Sequence of chain 1.D:
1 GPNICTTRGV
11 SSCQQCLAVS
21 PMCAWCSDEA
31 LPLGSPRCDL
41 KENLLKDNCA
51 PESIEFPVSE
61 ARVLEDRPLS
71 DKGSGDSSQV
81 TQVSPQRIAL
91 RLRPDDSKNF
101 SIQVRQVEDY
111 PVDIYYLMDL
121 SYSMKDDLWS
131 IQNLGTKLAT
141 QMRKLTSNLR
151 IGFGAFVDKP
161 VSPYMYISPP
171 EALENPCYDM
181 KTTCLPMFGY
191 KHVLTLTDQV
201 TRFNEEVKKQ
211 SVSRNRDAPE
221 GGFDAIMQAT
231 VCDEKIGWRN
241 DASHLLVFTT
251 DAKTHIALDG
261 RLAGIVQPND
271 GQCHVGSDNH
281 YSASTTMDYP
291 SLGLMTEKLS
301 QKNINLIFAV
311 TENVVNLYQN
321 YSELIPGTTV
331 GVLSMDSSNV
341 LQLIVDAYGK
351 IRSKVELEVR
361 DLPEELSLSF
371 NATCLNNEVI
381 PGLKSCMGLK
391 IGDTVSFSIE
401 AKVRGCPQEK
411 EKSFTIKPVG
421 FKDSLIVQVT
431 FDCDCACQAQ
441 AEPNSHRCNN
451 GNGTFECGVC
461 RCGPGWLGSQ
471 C

Sequence of chain 1.C:
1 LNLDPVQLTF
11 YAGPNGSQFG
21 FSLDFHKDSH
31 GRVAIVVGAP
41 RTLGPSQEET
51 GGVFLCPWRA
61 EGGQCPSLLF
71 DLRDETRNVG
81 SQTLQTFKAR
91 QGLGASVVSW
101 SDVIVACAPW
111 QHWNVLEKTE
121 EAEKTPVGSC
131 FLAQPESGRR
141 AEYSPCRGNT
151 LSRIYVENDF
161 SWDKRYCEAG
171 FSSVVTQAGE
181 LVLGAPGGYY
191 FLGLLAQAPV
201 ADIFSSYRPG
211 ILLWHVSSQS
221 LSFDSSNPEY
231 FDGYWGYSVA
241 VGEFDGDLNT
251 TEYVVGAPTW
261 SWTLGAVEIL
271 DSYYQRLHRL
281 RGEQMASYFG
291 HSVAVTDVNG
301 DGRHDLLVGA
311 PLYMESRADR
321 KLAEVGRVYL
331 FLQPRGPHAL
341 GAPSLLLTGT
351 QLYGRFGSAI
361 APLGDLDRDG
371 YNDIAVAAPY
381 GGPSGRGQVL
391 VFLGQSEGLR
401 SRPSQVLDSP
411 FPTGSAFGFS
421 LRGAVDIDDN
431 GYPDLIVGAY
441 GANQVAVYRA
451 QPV

A small-molecule ligand and the protein it binds are described below.
Small molecule (SMILES): CC(=O)N[C@H]1[C@H](O[C@H]2[C@H](O)[C@@H](NC(C)=O)CO[C@@H]2CO)O[C@H](CO)[C@@H](O[C@@H]2O[C@H](CO)[C@@H](O)[C@H](O[C@@H]3O[C@H](CO)[C@@H](O)[C@H](O)[C@@H]3O)[C@@H]2O)[C@@H]1O

Binding-site contacts:
Ligand atom N2 contacts residue ASN316 of chain 1.D at 3.9 Å.
Ligand atom C3 contacts residue ASN320 of chain 1.D at 3.8 Å.
Ligand atom O7 contacts residue MET285 of chain 1.C at 3.7 Å.
Ligand atom N2 contacts residue ASN320 of chain 1.D at 3.0 Å (h-bond).
Ligand atom O7 contacts residue LEU317 of chain 1.D at 4.2 Å.
Ligand atom O7 contacts residue ASN316 of chain 1.D at 4.3 Å.
Ligand atom C6 contacts residue ARG281 of chain 1.C at 3.9 Å.
Ligand atom C8 contacts residue TRP262 of chain 1.C at 4.3 Å (hydrophobic).
Ligand atom O6 contacts residue ARG281 of chain 1.C at 2.8 Å (salt-bridge).
Ligand atom O5 contacts residue ASN320 of chain 1.D at 2.3 Å (h-bond).
Ligand atom C7 contacts residue LEU317 of chain 1.D at 4.1 Å (hydrophobic).
Ligand atom O7 contacts residue ASN320 of chain 1.D at 2.8 Å (h-bond).
Ligand atom C6 contacts residue ARG281 of chain 1.C at 3.3 Å.
Ligand atom O7 contacts residue TRP262 of chain 1.C at 4.3 Å.
Ligand atom C1 contacts residue ASN316 of chain 1.D at 4.3 Å.
Ligand atom C8 contacts residue ASN320 of chain 1.D at 4.4 Å.
Ligand atom C1 contacts residue ASN320 of chain 1.D at 1.4 Å.
Ligand atom C7 contacts residue ASN316 of chain 1.D at 4.0 Å.
Ligand atom C2 contacts residue ASN320 of chain 1.D at 2.5 Å.
Ligand atom C8 contacts residue ASN316 of chain 1.D at 3.6 Å.
Ligand atom C4 contacts residue ASN320 of chain 1.D at 4.2 Å.
Ligand atom C7 contacts residue ASN320 of chain 1.D at 3.1 Å.
Ligand atom C8 contacts residue LEU317 of chain 1.D at 3.4 Å (hydrophobic).
Ligand atom C5 contacts residue ASN320 of chain 1.D at 3.6 Å.